The protein below binds the small molecule below.
Small molecule (SMILES): Cc1ccc(-c2nc3ccc(C)cn3c2CC(=O)N(C)C)cc1

Binding-site contacts:
Ligand atom C13 contacts residue TYR236 of chain 1.B at 3.7 Å (hydrophobic).
Ligand atom C01 contacts residue ASP94 of chain 1.C at 3.6 Å.
Ligand atom N21 contacts residue TYR96 of chain 1.C at 3.3 Å.
Ligand atom C23 contacts residue TYR96 of chain 1.C at 3.4 Å (hydrophobic).
Ligand atom C11 contacts residue PHE115 of chain 1.C at 4.0 Å (hydrophobic).
Ligand atom C13 contacts residue SER185 of chain 1.B at 4.0 Å.
Ligand atom C12 contacts residue PHE126 of chain 1.B at 4.0 Å (hydrophobic).
Ligand atom C03 contacts residue THR233 of chain 1.B at 3.9 Å.
Ligand atom C04 contacts residue GLU227 of chain 1.C at 4.0 Å.
Ligand atom C22 contacts residue TYR96 of chain 1.C at 3.0 Å (hydrophobic).
Ligand atom C17 contacts residue HIS128 of chain 1.B at 3.3 Å.
Ligand atom N10 contacts residue PHE115 of chain 1.C at 4.1 Å.
Ligand atom C22 contacts residue GLN230 of chain 1.B at 3.3 Å.
Ligand atom C06 contacts residue PHE115 of chain 1.C at 3.4 Å (hydrophobic).
Ligand atom C18 contacts residue TYR96 of chain 1.C at 3.9 Å (hydrophobic).
Ligand atom C07 contacts residue THR180 of chain 1.C at 3.6 Å.
Ligand atom C06 contacts residue THR233 of chain 1.B at 3.7 Å.
Ligand atom C19 contacts residue SER231 of chain 1.B at 3.8 Å.
Ligand atom C07 contacts residue ALA117 of chain 1.C at 4.0 Å (hydrophobic).
Ligand atom C08 contacts residue THR233 of chain 1.B at 3.8 Å.
Ligand atom N16 contacts residue THR233 of chain 1.B at 3.5 Å (h-bond).
Ligand atom C14 contacts residue TYR186 of chain 1.B at 3.3 Å (hydrophobic).
Ligand atom C03 contacts residue GLU227 of chain 1.C at 3.4 Å.
Ligand atom C07 contacts residue PHE115 of chain 1.C at 3.5 Å (hydrophobic).
Ligand atom C06 contacts residue THR180 of chain 1.C at 3.4 Å.
Ligand atom C15 contacts residue TYR236 of chain 1.B at 3.9 Å (hydrophobic).
Ligand atom C17 contacts residue PHE126 of chain 1.B at 3.6 Å (hydrophobic).
Ligand atom C01 contacts residue MET95 of chain 1.C at 4.0 Å (hydrophobic).
Ligand atom C13 contacts residue TYR186 of chain 1.B at 3.7 Å (hydrophobic).
Ligand atom C19 contacts residue TYR96 of chain 1.C at 3.6 Å (hydrophobic).
Ligand atom C03 contacts residue SER232 of chain 1.B at 3.9 Å.
Ligand atom C22 contacts residue VAL229 of chain 1.B at 4.1 Å (hydrophobic).
Ligand atom O20 contacts residue SER231 of chain 1.B at 2.9 Å.
Ligand atom C09 contacts residue PHE115 of chain 1.C at 3.9 Å (hydrophobic).
Ligand atom O20 contacts residue TYR96 of chain 1.C at 3.6 Å.
Ligand atom C01 contacts residue ALA117 of chain 1.C at 3.9 Å (hydrophobic).
Ligand atom C14 contacts residue TYR236 of chain 1.B at 3.3 Å (hydrophobic).
Ligand atom C04 contacts residue THR233 of chain 1.B at 3.5 Å.
Ligand atom C18 contacts residue PHE115 of chain 1.C at 3.7 Å (hydrophobic).
Ligand atom C05 contacts residue THR233 of chain 1.B at 3.4 Å.

Sequence of chain 1.B:
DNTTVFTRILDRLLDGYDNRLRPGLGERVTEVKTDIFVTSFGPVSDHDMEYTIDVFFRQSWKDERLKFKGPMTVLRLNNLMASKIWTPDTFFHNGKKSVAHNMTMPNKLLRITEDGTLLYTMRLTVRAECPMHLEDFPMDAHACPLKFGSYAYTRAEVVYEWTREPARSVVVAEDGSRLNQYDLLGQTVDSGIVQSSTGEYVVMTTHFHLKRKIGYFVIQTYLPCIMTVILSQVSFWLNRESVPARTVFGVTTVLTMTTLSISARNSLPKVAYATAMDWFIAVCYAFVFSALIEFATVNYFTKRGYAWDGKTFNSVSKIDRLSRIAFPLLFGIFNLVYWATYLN

Sequence of chain 1.C:
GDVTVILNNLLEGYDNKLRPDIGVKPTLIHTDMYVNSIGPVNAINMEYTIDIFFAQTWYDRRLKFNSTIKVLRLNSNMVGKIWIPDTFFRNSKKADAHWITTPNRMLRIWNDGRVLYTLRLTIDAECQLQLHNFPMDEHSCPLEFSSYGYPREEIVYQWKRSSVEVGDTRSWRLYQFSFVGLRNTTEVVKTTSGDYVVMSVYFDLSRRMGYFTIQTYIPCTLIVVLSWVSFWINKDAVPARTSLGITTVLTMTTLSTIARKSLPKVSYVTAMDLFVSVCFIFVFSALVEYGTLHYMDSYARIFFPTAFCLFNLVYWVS